Binding-site contacts:
Ligand atom O3 contacts residue ASP337 of chain 1.A at 2.6 Å (salt-bridge).
Ligand atom N2 contacts residue ASN277 of chain 1.A at 2.8 Å (h-bond).
Ligand atom C1 contacts residue ALA338 of chain 1.A at 3.9 Å (hydrophobic).
Ligand atom C3 contacts residue ASN339 of chain 1.A at 4.1 Å.
Ligand atom O5 contacts residue ASN277 of chain 1.A at 2.3 Å (h-bond).
Ligand atom C5 contacts residue ALA338 of chain 1.A at 3.7 Å (hydrophobic).
Ligand atom C6 contacts residue ALA338 of chain 1.A at 4.3 Å (hydrophobic).
Ligand atom O5 contacts residue ALA338 of chain 1.A at 3.8 Å.
Ligand atom C3 contacts residue ASP337 of chain 1.A at 3.3 Å.
Ligand atom C4 contacts residue ASN277 of chain 1.A at 4.2 Å.
Ligand atom O7 contacts residue ASN277 of chain 1.A at 3.4 Å (h-bond).
Ligand atom O2 contacts residue TYR335 of chain 1.A at 4.5 Å.
Ligand atom C5 contacts residue ASN277 of chain 1.A at 3.6 Å.
Ligand atom O3 contacts residue ASN339 of chain 1.A at 3.7 Å.
Ligand atom C3 contacts residue ASN277 of chain 1.A at 3.8 Å.
Ligand atom C1 contacts residue ASN277 of chain 1.A at 1.4 Å.
Ligand atom O6 contacts residue ASN339 of chain 1.A at 3.9 Å.
Ligand atom C8 contacts residue ASN277 of chain 1.A at 4.4 Å.
Ligand atom O6 contacts residue ALA338 of chain 1.A at 3.1 Å.
Ligand atom C2 contacts residue ASP337 of chain 1.A at 3.7 Å.
Ligand atom C7 contacts residue ASN277 of chain 1.A at 3.3 Å.
Ligand atom C4 contacts residue ASN339 of chain 1.A at 4.1 Å.
Ligand atom O2 contacts residue ASP337 of chain 1.A at 2.8 Å (salt-bridge).
Ligand atom C2 contacts residue ASN277 of chain 1.A at 2.4 Å.

A small-molecule ligand and the protein it binds are described below.
Small molecule (SMILES): CC(=O)N[C@H]1[C@H](O[C@H]2[C@H](O)[C@@H](NC(C)=O)CO[C@@H]2CO[C@@H]2O[C@@H](C)[C@@H](O)[C@@H](O)[C@@H]2O)O[C@H](CO)[C@@H](O)[C@@H]1O

Sequence of chain 1.A:
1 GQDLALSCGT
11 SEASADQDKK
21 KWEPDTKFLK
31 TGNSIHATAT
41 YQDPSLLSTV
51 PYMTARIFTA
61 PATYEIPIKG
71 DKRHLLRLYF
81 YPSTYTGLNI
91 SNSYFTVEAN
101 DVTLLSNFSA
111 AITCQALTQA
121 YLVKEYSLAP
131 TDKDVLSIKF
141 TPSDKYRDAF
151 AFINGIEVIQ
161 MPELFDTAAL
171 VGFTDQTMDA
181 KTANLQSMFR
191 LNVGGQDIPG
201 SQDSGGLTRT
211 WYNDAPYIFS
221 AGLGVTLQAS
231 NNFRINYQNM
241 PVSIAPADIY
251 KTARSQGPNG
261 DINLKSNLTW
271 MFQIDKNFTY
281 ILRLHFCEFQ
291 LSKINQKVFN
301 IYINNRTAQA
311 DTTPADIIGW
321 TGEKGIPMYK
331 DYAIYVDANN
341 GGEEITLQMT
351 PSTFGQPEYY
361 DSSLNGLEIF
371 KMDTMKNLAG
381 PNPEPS